The small molecule below binds the protein below.
Small molecule (SMILES): Cc1cc(CCCOc2c(C)cc(-c3noc(C(F)(F)F)n3)cc2C)on1

Sequence of chain 32.A:
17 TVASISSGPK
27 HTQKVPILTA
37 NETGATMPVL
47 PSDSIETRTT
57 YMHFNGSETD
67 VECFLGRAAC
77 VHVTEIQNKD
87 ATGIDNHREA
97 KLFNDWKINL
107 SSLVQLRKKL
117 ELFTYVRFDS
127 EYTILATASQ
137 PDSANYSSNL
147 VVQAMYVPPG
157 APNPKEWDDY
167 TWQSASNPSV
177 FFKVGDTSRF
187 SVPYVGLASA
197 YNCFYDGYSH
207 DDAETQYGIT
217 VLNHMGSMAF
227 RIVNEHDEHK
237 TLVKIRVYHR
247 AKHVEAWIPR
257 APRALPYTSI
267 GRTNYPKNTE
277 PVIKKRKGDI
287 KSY

Sequence of chain 32.C:
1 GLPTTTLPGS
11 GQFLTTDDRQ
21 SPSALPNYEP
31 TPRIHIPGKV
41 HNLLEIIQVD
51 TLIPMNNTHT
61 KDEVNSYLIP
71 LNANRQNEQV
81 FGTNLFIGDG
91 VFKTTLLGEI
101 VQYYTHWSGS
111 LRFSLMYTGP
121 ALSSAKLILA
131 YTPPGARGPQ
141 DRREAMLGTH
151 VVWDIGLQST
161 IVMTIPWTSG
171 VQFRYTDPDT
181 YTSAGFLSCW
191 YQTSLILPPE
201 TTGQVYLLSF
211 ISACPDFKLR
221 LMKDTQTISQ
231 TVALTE

Binding-site contacts:
Ligand atom N1A contacts residue PHE186 of chain 32.A at 3.5 Å.
Ligand atom C4B contacts residue TYR152 of chain 32.A at 3.6 Å (hydrophobic).
Ligand atom CM6 contacts residue TYR152 of chain 32.A at 3.4 Å (hydrophobic).
Ligand atom C3 contacts residue LEU106 of chain 32.A at 3.4 Å (hydrophobic).
Ligand atom C1C contacts residue TYR197 of chain 32.A at 3.7 Å (hydrophobic).
Ligand atom CM4 contacts residue ALA150 of chain 32.A at 3.7 Å (hydrophobic).
Ligand atom N1A contacts residue PRO174 of chain 32.A at 3.5 Å.
Ligand atom C2C contacts residue TYR128 of chain 32.A at 3.2 Å (hydrophobic).
Ligand atom CM4 contacts residue VAL176 of chain 32.A at 3.7 Å (hydrophobic).
Ligand atom F3 contacts residue SER175 of chain 32.A at 2.8 Å.
Ligand atom C5B contacts residue TYR152 of chain 32.A at 3.4 Å (hydrophobic).
Ligand atom F1 contacts residue MET224 of chain 32.A at 3.7 Å.
Ligand atom N1A contacts residue ALA24 of chain 32.C at 3.3 Å.
Ligand atom O1A contacts residue ALA24 of chain 32.C at 3.4 Å.
Ligand atom CM2 contacts residue MET224 of chain 32.A at 3.5 Å (hydrophobic).
Ligand atom F3 contacts residue ALA150 of chain 32.A at 3.0 Å.
Ligand atom O1 contacts residue MET221 of chain 32.A at 3.7 Å.
Ligand atom C3C contacts residue TYR128 of chain 32.A at 3.1 Å (hydrophobic).
Ligand atom C2A contacts residue TYR152 of chain 32.A at 3.5 Å (hydrophobic).
Ligand atom C3B contacts residue MET224 of chain 32.A at 3.6 Å (hydrophobic).
Ligand atom F2 contacts residue VAL176 of chain 32.A at 2.7 Å.
Ligand atom CM2 contacts residue TYR128 of chain 32.A at 3.4 Å (hydrophobic).
Ligand atom C4 contacts residue LEU106 of chain 32.A at 3.3 Å (hydrophobic).
Ligand atom C1C contacts residue TYR128 of chain 32.A at 3.3 Å (hydrophobic).
Ligand atom C2A contacts residue PHE186 of chain 32.A at 3.3 Å (hydrophobic).
Ligand atom C3A contacts residue PHE186 of chain 32.A at 3.1 Å (hydrophobic).
Ligand atom O1A contacts residue PHE186 of chain 32.A at 3.4 Å.
Ligand atom CM4 contacts residue PHE186 of chain 32.A at 3.5 Å (hydrophobic).
Ligand atom CM6 contacts residue VAL191 of chain 32.A at 3.7 Å (hydrophobic).
Ligand atom CM3 contacts residue ASN219 of chain 32.A at 3.5 Å.
Ligand atom F3 contacts residue TYR152 of chain 32.A at 3.6 Å.
Ligand atom F2 contacts residue PHE186 of chain 32.A at 3.1 Å.
Ligand atom F3 contacts residue PRO174 of chain 32.A at 3.1 Å.
Ligand atom C6B contacts residue TYR152 of chain 32.A at 3.6 Å (hydrophobic).
Ligand atom F3 contacts residue VAL176 of chain 32.A at 3.6 Å.
Ligand atom F1 contacts residue PHE186 of chain 32.A at 3.3 Å.
Ligand atom C4 contacts residue TYR197 of chain 32.A at 3.7 Å (hydrophobic).
Ligand atom N3A contacts residue PHE186 of chain 32.A at 3.1 Å.
Ligand atom O1A contacts residue PRO174 of chain 32.A at 3.4 Å.
Ligand atom N3A contacts residue TYR152 of chain 32.A at 3.5 Å.

Sequence of chain 33.C:
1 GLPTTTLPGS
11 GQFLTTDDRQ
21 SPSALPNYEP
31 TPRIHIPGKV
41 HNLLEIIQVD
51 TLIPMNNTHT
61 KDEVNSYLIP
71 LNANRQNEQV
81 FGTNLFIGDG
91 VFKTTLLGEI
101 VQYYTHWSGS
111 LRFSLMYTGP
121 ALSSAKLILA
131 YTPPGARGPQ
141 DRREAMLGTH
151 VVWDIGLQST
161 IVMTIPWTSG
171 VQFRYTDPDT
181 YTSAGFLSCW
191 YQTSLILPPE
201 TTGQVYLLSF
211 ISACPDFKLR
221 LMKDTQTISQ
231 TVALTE